The small molecule below binds the protein below.
Small molecule (SMILES): NS(=O)(=O)c1ccc(-c2cccnc2)cc1

Binding-site contacts:
Ligand atom C11 contacts residue HIS94 of chain 1.A at 4.1 Å.
Ligand atom O1 contacts residue THR198 of chain 1.A at 3.0 Å (h-bond).
Ligand atom C7 contacts residue PRO201 of chain 1.A at 4.0 Å (hydrophobic).
Ligand atom C3 contacts residue THR198 of chain 1.A at 4.1 Å.
Ligand atom C2 contacts residue GOL1 of chain 1.E at 3.9 Å.
Ligand atom O1 contacts residue LEU197 of chain 1.A at 3.4 Å.
Ligand atom C9 contacts residue PHE130 of chain 1.A at 3.6 Å (hydrophobic).
Ligand atom O1 contacts residue TRP208 of chain 1.A at 3.6 Å.
Ligand atom C8 contacts residue PHE130 of chain 1.A at 3.6 Å (hydrophobic).
Ligand atom C12 contacts residue GOL1 of chain 1.E at 4.0 Å.
Ligand atom C11 contacts residue LEU197 of chain 1.A at 3.8 Å (hydrophobic).
Ligand atom O1 contacts residue ZN1 of chain 1.B at 4.1 Å.
Ligand atom N3 contacts residue HIS96 of chain 1.A at 3.3 Å (h-bond).
Ligand atom C1 contacts residue LEU197 of chain 1.A at 3.9 Å (hydrophobic).
Ligand atom O2 contacts residue ZN1 of chain 1.B at 3.0 Å.
Ligand atom O2 contacts residue VAL142 of chain 1.A at 3.9 Å.
Ligand atom C2 contacts residue THR199 of chain 1.A at 3.2 Å.
Ligand atom C1 contacts residue GOL1 of chain 1.E at 3.9 Å.
Ligand atom N6 contacts residue PRO201 of chain 1.A at 3.9 Å.
Ligand atom C3 contacts residue THR199 of chain 1.A at 3.5 Å.
Ligand atom N3 contacts residue GLU106 of chain 1.A at 4.1 Å.
Ligand atom C12 contacts residue LEU197 of chain 1.A at 3.8 Å (hydrophobic).
Ligand atom C3 contacts residue LEU197 of chain 1.A at 3.9 Å (hydrophobic).
Ligand atom S1 contacts residue THR198 of chain 1.A at 3.9 Å.
Ligand atom N3 contacts residue THR198 of chain 1.A at 2.8 Å (h-bond).
Ligand atom S1 contacts residue HIS119 of chain 1.A at 4.0 Å.
Ligand atom C2 contacts residue LEU197 of chain 1.A at 4.0 Å (hydrophobic).
Ligand atom O1 contacts residue SER196 of chain 1.A at 4.1 Å.
Ligand atom O2 contacts residue HIS94 of chain 1.A at 3.2 Å.
Ligand atom S1 contacts residue ZN1 of chain 1.B at 3.0 Å.
Ligand atom S1 contacts residue HIS94 of chain 1.A at 3.9 Å.
Ligand atom C11 contacts residue VAL121 of chain 1.A at 4.1 Å (hydrophobic).
Ligand atom N3 contacts residue ZN1 of chain 1.B at 1.9 Å.
Ligand atom N3 contacts residue HIS94 of chain 1.A at 3.3 Å (h-bond).
Ligand atom C4 contacts residue LEU197 of chain 1.A at 4.1 Å (hydrophobic).
Ligand atom C9 contacts residue LEU197 of chain 1.A at 3.8 Å (hydrophobic).
Ligand atom C10 contacts residue LEU197 of chain 1.A at 3.9 Å (hydrophobic).
Ligand atom N3 contacts residue HIS119 of chain 1.A at 3.4 Å (h-bond).
Ligand atom O2 contacts residue HIS119 of chain 1.A at 3.5 Å (h-bond).
Ligand atom O2 contacts residue VAL121 of chain 1.A at 3.8 Å.

Sequence of chain 1.A:
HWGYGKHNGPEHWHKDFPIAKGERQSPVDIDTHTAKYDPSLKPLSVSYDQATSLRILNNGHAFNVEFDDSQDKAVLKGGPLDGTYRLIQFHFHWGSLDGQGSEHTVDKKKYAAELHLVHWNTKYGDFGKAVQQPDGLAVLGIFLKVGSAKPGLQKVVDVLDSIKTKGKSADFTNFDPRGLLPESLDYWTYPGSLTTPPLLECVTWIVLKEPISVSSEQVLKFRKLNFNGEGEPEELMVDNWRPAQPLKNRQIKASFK